Sequence of chain 2.B:
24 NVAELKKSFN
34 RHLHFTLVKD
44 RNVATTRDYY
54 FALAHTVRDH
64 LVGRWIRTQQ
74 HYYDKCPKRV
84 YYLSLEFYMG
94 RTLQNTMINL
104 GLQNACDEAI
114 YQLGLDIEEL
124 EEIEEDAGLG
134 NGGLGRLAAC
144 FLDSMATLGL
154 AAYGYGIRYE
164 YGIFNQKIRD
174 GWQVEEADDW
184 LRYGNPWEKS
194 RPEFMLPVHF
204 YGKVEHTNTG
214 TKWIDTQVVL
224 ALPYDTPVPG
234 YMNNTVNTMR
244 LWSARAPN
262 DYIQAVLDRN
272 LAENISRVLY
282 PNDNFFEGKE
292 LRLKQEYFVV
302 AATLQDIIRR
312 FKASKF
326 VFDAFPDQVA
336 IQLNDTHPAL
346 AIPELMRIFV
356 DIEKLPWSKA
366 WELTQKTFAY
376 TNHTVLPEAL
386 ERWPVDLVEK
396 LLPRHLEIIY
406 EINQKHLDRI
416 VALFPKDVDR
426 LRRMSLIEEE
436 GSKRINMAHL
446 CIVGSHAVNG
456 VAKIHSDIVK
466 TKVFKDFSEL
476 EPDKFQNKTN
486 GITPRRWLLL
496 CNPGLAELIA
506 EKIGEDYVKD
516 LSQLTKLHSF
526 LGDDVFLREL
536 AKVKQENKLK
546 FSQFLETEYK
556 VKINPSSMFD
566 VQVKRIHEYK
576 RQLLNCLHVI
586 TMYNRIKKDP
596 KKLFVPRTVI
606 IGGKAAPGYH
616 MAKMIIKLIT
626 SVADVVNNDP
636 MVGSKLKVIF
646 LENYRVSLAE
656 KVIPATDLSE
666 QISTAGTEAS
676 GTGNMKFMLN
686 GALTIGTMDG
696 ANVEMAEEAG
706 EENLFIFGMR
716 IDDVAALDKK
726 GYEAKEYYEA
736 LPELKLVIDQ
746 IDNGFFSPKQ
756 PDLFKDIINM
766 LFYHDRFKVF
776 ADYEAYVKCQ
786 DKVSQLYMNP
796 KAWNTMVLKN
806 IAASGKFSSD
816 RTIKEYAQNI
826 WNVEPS

Binding-site contacts:
Ligand atom O3 contacts residue SER675 of chain 2.B at 3.0 Å (h-bond).
Ligand atom O7 contacts residue LEU137 of chain 2.B at 3.5 Å.
Ligand atom C6 contacts residue GLY136 of chain 2.B at 3.7 Å.
Ligand atom O6 contacts residue HIS378 of chain 2.B at 2.6 Å (h-bond).
Ligand atom C2 contacts residue ASN285 of chain 2.B at 3.5 Å.
Ligand atom C2 contacts residue HIS378 of chain 2.B at 3.5 Å.
Ligand atom C5 contacts residue LEU137 of chain 2.B at 3.7 Å (hydrophobic).
Ligand atom C6 contacts residue HIS378 of chain 2.B at 3.4 Å.
Ligand atom O3 contacts residue GLY676 of chain 2.B at 3.2 Å (h-bond).
Ligand atom O3 contacts residue ALA674 of chain 2.B at 3.3 Å (h-bond).
Ligand atom C8 contacts residue LEU137 of chain 2.B at 3.9 Å (hydrophobic).
Ligand atom O4 contacts residue GLY676 of chain 2.B at 2.8 Å (h-bond).
Ligand atom C1 contacts residue ASN285 of chain 2.B at 3.6 Å.
Ligand atom C7 contacts residue ASN285 of chain 2.B at 3.2 Å.
Ligand atom O2 contacts residue GLU673 of chain 2.B at 3.1 Å (salt-bridge).
Ligand atom O3 contacts residue GLU673 of chain 2.B at 2.7 Å (salt-bridge).
Ligand atom C2 contacts residue GLU673 of chain 2.B at 3.8 Å.
Ligand atom N1 contacts residue HIS378 of chain 2.B at 3.0 Å (h-bond).
Ligand atom O4 contacts residue ASN485 of chain 2.B at 3.4 Å (h-bond).
Ligand atom C7 contacts residue LEU137 of chain 2.B at 3.8 Å (hydrophobic).
Ligand atom C4 contacts residue GLY676 of chain 2.B at 3.7 Å.
Ligand atom O2 contacts residue ASN285 of chain 2.B at 2.5 Å (h-bond).
Ligand atom O7 contacts residue ASN285 of chain 2.B at 3.5 Å (h-bond).
Ligand atom O6 contacts residue VAL456 of chain 2.B at 3.8 Å.
Ligand atom C8 contacts residue ASP340 of chain 2.B at 3.4 Å.
Ligand atom O4 contacts residue SER675 of chain 2.B at 3.7 Å.
Ligand atom C4 contacts residue ASN485 of chain 2.B at 4.0 Å.
Ligand atom C3 contacts residue GLU673 of chain 2.B at 3.3 Å.
Ligand atom C5 contacts residue GLY136 of chain 2.B at 3.8 Å.
Ligand atom O2 contacts residue TYR574 of chain 2.B at 3.1 Å (h-bond).
Ligand atom C6 contacts residue LEU137 of chain 2.B at 3.7 Å (hydrophobic).
Ligand atom C8 contacts residue THR379 of chain 2.B at 4.0 Å.
Ligand atom C6 contacts residue ASN485 of chain 2.B at 3.4 Å.
Ligand atom C8 contacts residue ASN285 of chain 2.B at 3.8 Å.
Ligand atom O6 contacts residue ASN485 of chain 2.B at 2.8 Å (h-bond).
Ligand atom O5 contacts residue HIS378 of chain 2.B at 3.6 Å.
Ligand atom C3 contacts residue GLY676 of chain 2.B at 3.9 Å.
Ligand atom C1 contacts residue HIS378 of chain 2.B at 3.6 Å.
Ligand atom N1 contacts residue ASN285 of chain 2.B at 3.2 Å (h-bond).
Ligand atom O5 contacts residue LEU137 of chain 2.B at 3.9 Å.

The small molecule below binds the protein below.
Small molecule (SMILES): CC(=O)N[C@@H]1O[C@H](CO)[C@@H](O)[C@H](O)[C@H]1O